The small molecule below binds the protein below.
Small molecule (SMILES): NC(=O)c1cnc(N[C@@H]2CCCC[C@@H]2N)nc1Nc1cccc(-n2nccn2)c1

Binding-site contacts:
Ligand atom N25 contacts residue LEU25 of chain 1.A at 3.4 Å (h-bond).
Ligand atom N28 contacts residue LEU25 of chain 1.A at 3.7 Å.
Ligand atom C3 contacts residue ARG146 of chain 1.A at 3.7 Å.
Ligand atom O15 contacts residue MET98 of chain 1.A at 3.8 Å.
Ligand atom N8 contacts residue LYS50 of chain 1.A at 3.8 Å.
Ligand atom C3 contacts residue PRO103 of chain 1.A at 3.7 Å (hydrophobic).
Ligand atom C11 contacts residue LEU149 of chain 1.A at 3.1 Å (hydrophobic).
Ligand atom N24 contacts residue LEU25 of chain 1.A at 3.6 Å (h-bond).
Ligand atom N29 contacts residue LEU149 of chain 1.A at 3.7 Å.
Ligand atom C27 contacts residue GLY26 of chain 1.A at 3.6 Å.
Ligand atom C22 contacts residue PRO103 of chain 1.A at 3.8 Å (hydrophobic).
Ligand atom N14 contacts residue ALA48 of chain 1.A at 3.6 Å.
Ligand atom N10 contacts residue LEU149 of chain 1.A at 3.4 Å.
Ligand atom C13 contacts residue GLU97 of chain 1.A at 3.6 Å.
Ligand atom C13 contacts residue ALA48 of chain 1.A at 3.4 Å (hydrophobic).
Ligand atom C11 contacts residue MET96 of chain 1.A at 3.8 Å (hydrophobic).
Ligand atom O15 contacts residue GLU97 of chain 1.A at 3.8 Å.
Ligand atom C26 contacts residue LEU25 of chain 1.A at 3.4 Å (hydrophobic).
Ligand atom O15 contacts residue ALA48 of chain 1.A at 3.4 Å.
Ligand atom C27 contacts residue LEU25 of chain 1.A at 3.5 Å (hydrophobic).
Ligand atom C16 contacts residue LEU149 of chain 1.A at 3.4 Å (hydrophobic).
Ligand atom N14 contacts residue VAL81 of chain 1.A at 3.6 Å.
Ligand atom C7 contacts residue ASP160 of chain 1.A at 3.8 Å.
Ligand atom N1 contacts residue ASP160 of chain 1.A at 2.8 Å (salt-bridge).
Ligand atom C13 contacts residue LEU149 of chain 1.A at 3.5 Å (hydrophobic).
Ligand atom N1 contacts residue ARG146 of chain 1.A at 2.9 Å (salt-bridge).
Ligand atom C19 contacts residue ALA99 of chain 1.A at 3.4 Å (hydrophobic).
Ligand atom C9 contacts residue LEU149 of chain 1.A at 3.7 Å (hydrophobic).
Ligand atom N25 contacts residue PRO103 of chain 1.A at 3.7 Å.
Ligand atom C13 contacts residue ALA99 of chain 1.A at 3.9 Å (hydrophobic).
Ligand atom N28 contacts residue GLY26 of chain 1.A at 3.9 Å.
Ligand atom N1 contacts residue ASN147 of chain 1.A at 3.1 Å (h-bond).
Ligand atom C12 contacts residue LEU149 of chain 1.A at 3.0 Å (hydrophobic).
Ligand atom O15 contacts residue ALA99 of chain 1.A at 3.0 Å (h-bond).
Ligand atom C6 contacts residue ASP160 of chain 1.A at 3.6 Å.
Ligand atom N14 contacts residue GLU97 of chain 1.A at 2.7 Å (salt-bridge).
Ligand atom C20 contacts residue GLY102 of chain 1.A at 3.6 Å.
Ligand atom N8 contacts residue ASP160 of chain 1.A at 3.1 Å (salt-bridge).
Ligand atom C2 contacts residue ARG146 of chain 1.A at 3.6 Å.
Ligand atom N24 contacts residue PRO103 of chain 1.A at 3.8 Å.

Sequence of chain 1.A:
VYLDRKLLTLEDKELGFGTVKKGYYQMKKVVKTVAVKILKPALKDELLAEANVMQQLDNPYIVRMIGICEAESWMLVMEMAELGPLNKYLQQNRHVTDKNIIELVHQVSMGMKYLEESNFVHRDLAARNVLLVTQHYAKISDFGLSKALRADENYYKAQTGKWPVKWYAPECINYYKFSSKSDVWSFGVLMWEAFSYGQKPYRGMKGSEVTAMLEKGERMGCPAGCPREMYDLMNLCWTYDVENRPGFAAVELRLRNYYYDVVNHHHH